Binding-site contacts:
Ligand atom C4 contacts residue PRO13 of chain 2.A at 4.5 Å (hydrophobic).
Ligand atom O6 contacts residue VAL15 of chain 2.A at 3.9 Å.
Ligand atom C1 contacts residue SER12 of chain 2.A at 3.4 Å.
Ligand atom C3 contacts residue ASN25 of chain 2.A at 3.8 Å.
Ligand atom C7 contacts residue SER12 of chain 2.A at 4.3 Å.
Ligand atom C5 contacts residue ASN25 of chain 2.A at 3.6 Å.
Ligand atom C6 contacts residue PRO13 of chain 2.A at 3.5 Å (hydrophobic).
Ligand atom N2 contacts residue ASN25 of chain 2.A at 3.0 Å (h-bond).
Ligand atom C2 contacts residue PRO13 of chain 2.A at 4.1 Å (hydrophobic).
Ligand atom C2 contacts residue ASN25 of chain 2.A at 2.6 Å.
Ligand atom C1 contacts residue ASN25 of chain 2.A at 1.4 Å.
Ligand atom O6 contacts residue PRO13 of chain 2.A at 2.6 Å (h-bond).
Ligand atom O6 contacts residue ASN25 of chain 2.A at 4.4 Å.
Ligand atom O7 contacts residue ASN25 of chain 2.A at 3.5 Å (h-bond).
Ligand atom C5 contacts residue PRO13 of chain 2.A at 3.8 Å (hydrophobic).
Ligand atom O5 contacts residue SER12 of chain 2.A at 4.1 Å.
Ligand atom C8 contacts residue TYR334 of chain 2.A at 3.6 Å (hydrophobic).
Ligand atom C4 contacts residue ASN25 of chain 2.A at 4.3 Å.
Ligand atom O5 contacts residue PRO13 of chain 2.A at 3.0 Å (h-bond).
Ligand atom C2 contacts residue SER12 of chain 2.A at 3.5 Å.
Ligand atom N2 contacts residue SER12 of chain 2.A at 3.3 Å (h-bond).
Ligand atom O5 contacts residue ASN25 of chain 2.A at 2.3 Å (h-bond).
Ligand atom C7 contacts residue ASN25 of chain 2.A at 3.6 Å.
Ligand atom O6 contacts residue HIS14 of chain 2.A at 4.5 Å.
Ligand atom C1 contacts residue PRO13 of chain 2.A at 3.9 Å (hydrophobic).

This protein binds this small molecule.
Small molecule (SMILES): CC(=O)N[C@H]1[C@H](O[C@H]2[C@H](O)[C@@H](NC(C)=O)CO[C@@H]2CO)O[C@H](CO)[C@@H](O)[C@@H]1O

Sequence of chain 2.A:
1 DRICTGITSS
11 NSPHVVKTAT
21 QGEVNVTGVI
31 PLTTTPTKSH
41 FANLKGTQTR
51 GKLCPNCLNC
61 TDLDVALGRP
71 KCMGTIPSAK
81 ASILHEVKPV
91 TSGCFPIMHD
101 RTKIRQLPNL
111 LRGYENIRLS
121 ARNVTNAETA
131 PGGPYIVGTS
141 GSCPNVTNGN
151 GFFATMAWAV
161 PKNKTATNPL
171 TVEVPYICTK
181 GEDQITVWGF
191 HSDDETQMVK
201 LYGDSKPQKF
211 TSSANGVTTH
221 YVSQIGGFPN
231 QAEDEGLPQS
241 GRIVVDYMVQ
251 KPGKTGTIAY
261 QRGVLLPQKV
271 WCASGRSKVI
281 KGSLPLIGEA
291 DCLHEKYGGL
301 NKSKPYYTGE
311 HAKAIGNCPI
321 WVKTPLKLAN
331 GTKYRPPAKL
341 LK